Binding-site contacts:
Ligand atom O contacts residue ASN27 of chain 1.D at 3.5 Å (h-bond).
Ligand atom C contacts residue ASN30 of chain 1.D at 3.5 Å.
Ligand atom OE1 contacts residue ALA19 of chain 1.D at 3.0 Å.
Ligand atom OE1 contacts residue VAL23 of chain 1.D at 3.1 Å.
Ligand atom CD contacts residue VAL23 of chain 1.E at 3.8 Å (hydrophobic).
Ligand atom CD contacts residue ASP88 of chain 1.D at 3.8 Å.
Ligand atom CB contacts residue ASN27 of chain 1.E at 3.4 Å.
Ligand atom OE1 contacts residue LEU87 of chain 1.D at 3.0 Å.
Ligand atom OE1 contacts residue VAL20 of chain 1.D at 3.1 Å (h-bond).
Ligand atom O contacts residue ASN27 of chain 1.D at 3.2 Å (h-bond).
Ligand atom CA contacts residue ASN27 of chain 1.D at 3.5 Å.
Ligand atom N contacts residue ASN27 of chain 1.D at 2.6 Å (h-bond).
Ligand atom OG contacts residue GLN84 of chain 1.D at 3.1 Å (h-bond).
Ligand atom NE2 contacts residue ASP88 of chain 1.D at 2.7 Å (salt-bridge).
Ligand atom O contacts residue VAL23 of chain 1.E at 3.4 Å.
Ligand atom CG2 contacts residue GLN84 of chain 1.E at 3.8 Å.
Ligand atom CD contacts residue VAL20 of chain 1.D at 3.8 Å (hydrophobic).
Ligand atom CB contacts residue ASN27 of chain 1.D at 3.6 Å.
Ligand atom CG contacts residue VAL20 of chain 1.D at 3.7 Å (hydrophobic).
Ligand atom CA contacts residue ASN27 of chain 1.E at 3.6 Å.
Ligand atom OE1 contacts residue PHE26 of chain 1.D at 3.6 Å.
Ligand atom NH1 contacts residue PRO94 of chain 1.E at 3.5 Å (h-bond).
Ligand atom C contacts residue ASN27 of chain 1.E at 3.8 Å.
Ligand atom CB contacts residue ASN27 of chain 1.D at 3.7 Å.
Ligand atom CG2 contacts residue ASN27 of chain 1.E at 3.8 Å.
Ligand atom N contacts residue ASN27 of chain 1.E at 2.9 Å (h-bond).
Ligand atom OG contacts residue PHE26 of chain 1.D at 3.7 Å.
Ligand atom O contacts residue ASN30 of chain 1.D at 3.0 Å (h-bond).
Ligand atom OG contacts residue ASN30 of chain 1.D at 3.8 Å.
Ligand atom CA contacts residue ASN27 of chain 1.D at 3.2 Å.
Ligand atom CD contacts residue VAL23 of chain 1.D at 3.8 Å (hydrophobic).
Ligand atom O contacts residue ASN27 of chain 1.E at 2.9 Å (h-bond).
Ligand atom CB contacts residue ASN30 of chain 1.D at 3.6 Å.
Ligand atom C contacts residue ASN27 of chain 1.D at 3.3 Å.
Ligand atom CG2 contacts residue PHE26 of chain 1.E at 3.6 Å (hydrophobic).
Ligand atom NE contacts residue VAL20 of chain 1.E at 3.3 Å.
Ligand atom C contacts residue ASN27 of chain 1.E at 3.8 Å.
Ligand atom CG contacts residue SER95 of chain 1.E at 3.8 Å.
Ligand atom CA contacts residue ASN30 of chain 1.D at 3.1 Å.
Ligand atom CZ contacts residue TYR33 of chain 1.D at 3.6 Å (hydrophobic).

Sequence of chain 1.D:
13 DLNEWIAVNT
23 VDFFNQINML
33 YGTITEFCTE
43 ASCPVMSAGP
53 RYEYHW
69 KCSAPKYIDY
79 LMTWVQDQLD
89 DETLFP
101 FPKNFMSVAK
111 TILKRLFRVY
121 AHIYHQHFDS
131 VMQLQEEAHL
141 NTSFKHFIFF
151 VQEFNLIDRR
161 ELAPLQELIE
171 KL

The small molecule below binds the protein below.
Small molecule (SMILES): CC(C)[C@H](NC(=O)[C@H](CCC(N)=O)NC(=O)[C@@H]1CCCN1)C(=O)N[C@@H](CCC(N)=O)C(=O)N[C@@H](CCCNC(N)=[NH2+])C(=O)N1CCC[C@H]1C(=O)N[C@@H](CO)C(=O)N[C@H](C=O)Cc1ccccc1

Sequence of chain 1.E:
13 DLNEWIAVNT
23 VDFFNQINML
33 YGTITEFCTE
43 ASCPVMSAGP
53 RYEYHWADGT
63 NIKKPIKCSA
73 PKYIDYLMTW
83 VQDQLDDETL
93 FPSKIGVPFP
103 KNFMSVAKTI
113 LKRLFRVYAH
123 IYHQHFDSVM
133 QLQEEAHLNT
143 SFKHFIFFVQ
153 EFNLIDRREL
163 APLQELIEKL